Binding-site contacts:
Ligand atom OAL contacts residue NAP1 of chain 1.K at 3.5 Å (h-bond).
Ligand atom CAN contacts residue MET233 of chain 1.D at 3.8 Å (hydrophobic).
Ligand atom CAC contacts residue PHE117 of chain 1.D at 3.7 Å (hydrophobic).
Ligand atom OAL contacts residue VAL226 of chain 1.D at 3.9 Å.
Ligand atom CAA contacts residue ASP181 of chain 1.D at 3.6 Å.
Ligand atom CAB contacts residue NAP1 of chain 1.K at 3.5 Å.
Ligand atom NAI contacts residue SER115 of chain 1.D at 4.2 Å.
Ligand atom NAJ contacts residue NAP1 of chain 1.K at 3.2 Å (h-bond).
Ligand atom NAI contacts residue NAP1 of chain 1.K at 3.0 Å (h-bond).
Ligand atom CAF contacts residue TYR194 of chain 1.D at 3.6 Å (hydrophobic).
Ligand atom CAN contacts residue LEU229 of chain 1.D at 3.9 Å (hydrophobic).
Ligand atom CAE contacts residue NAP1 of chain 1.K at 3.8 Å.
Ligand atom SAK contacts residue PHE117 of chain 1.D at 4.3 Å.
Ligand atom SAK contacts residue NAP1 of chain 1.K at 4.1 Å.
Ligand atom NAI contacts residue PHE117 of chain 1.D at 3.7 Å.
Ligand atom NAJ contacts residue PHE117 of chain 1.D at 3.7 Å.
Ligand atom CAE contacts residue PHE117 of chain 1.D at 3.6 Å (hydrophobic).
Ligand atom CAD contacts residue NAP1 of chain 1.K at 3.6 Å.
Ligand atom CAB contacts residue PHE117 of chain 1.D at 3.7 Å (hydrophobic).
Ligand atom CAN contacts residue PRO230 of chain 1.D at 3.2 Å (hydrophobic).
Ligand atom CAB contacts residue ASP181 of chain 1.D at 4.0 Å.
Ligand atom CAC contacts residue NAP1 of chain 1.K at 3.9 Å.
Ligand atom CAF contacts residue NAP1 of chain 1.K at 3.8 Å.
Ligand atom CAH contacts residue NAP1 of chain 1.K at 3.4 Å.
Ligand atom OAM contacts residue PHE117 of chain 1.D at 3.8 Å.
Ligand atom CAA contacts residue TYR194 of chain 1.D at 3.2 Å (hydrophobic).
Ligand atom OAM contacts residue TRP241 of chain 1.D at 4.1 Å.
Ligand atom OAL contacts residue GLY225 of chain 1.D at 3.7 Å.
Ligand atom CAA contacts residue PHE117 of chain 1.D at 3.6 Å (hydrophobic).
Ligand atom SAG contacts residue PHE117 of chain 1.D at 3.8 Å.
Ligand atom CAH contacts residue PHE117 of chain 1.D at 3.5 Å (hydrophobic).
Ligand atom CAH contacts residue SER115 of chain 1.D at 3.9 Å.
Ligand atom CAB contacts residue TYR194 of chain 1.D at 4.3 Å (hydrophobic).
Ligand atom NAJ contacts residue SER115 of chain 1.D at 2.9 Å (h-bond).
Ligand atom CAA contacts residue NAP1 of chain 1.K at 3.5 Å.
Ligand atom CAF contacts residue PHE117 of chain 1.D at 3.6 Å (hydrophobic).
Ligand atom SAG contacts residue NAP1 of chain 1.K at 3.4 Å (h-bond).
Ligand atom CAD contacts residue PRO230 of chain 1.D at 4.2 Å (hydrophobic).
Ligand atom CAD contacts residue PHE117 of chain 1.D at 3.6 Å (hydrophobic).
Ligand atom NAI contacts residue TYR194 of chain 1.D at 3.3 Å (h-bond).

The small molecule below binds the protein below.
Small molecule (SMILES): CS(=O)(=O)c1ccc2nc(N)sc2c1

Sequence of chain 1.D:
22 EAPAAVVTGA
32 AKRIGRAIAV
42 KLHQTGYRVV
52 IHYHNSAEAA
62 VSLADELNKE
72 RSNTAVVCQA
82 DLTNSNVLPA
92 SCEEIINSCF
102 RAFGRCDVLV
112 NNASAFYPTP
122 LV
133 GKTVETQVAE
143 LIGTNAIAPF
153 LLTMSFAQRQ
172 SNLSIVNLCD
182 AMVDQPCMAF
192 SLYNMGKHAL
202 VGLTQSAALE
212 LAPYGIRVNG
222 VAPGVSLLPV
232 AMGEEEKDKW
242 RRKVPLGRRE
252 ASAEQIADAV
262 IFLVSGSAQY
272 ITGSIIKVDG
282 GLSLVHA